The protein below binds the small molecule below.
Small molecule (SMILES): COc1cc(CC(=O)c2ccc(C#N)cc2)c([N+](=O)[O-])cc1OC

Binding-site contacts:
Ligand atom O20 contacts residue PHE186 of chain 35.A at 3.8 Å.
Ligand atom O02 contacts residue MET224 of chain 35.A at 3.5 Å.
Ligand atom O23 contacts residue LEU221 of chain 31.C at 3.9 Å.
Ligand atom C03 contacts residue TYR128 of chain 35.A at 3.7 Å (hydrophobic).
Ligand atom C18 contacts residue TYR152 of chain 35.A at 3.7 Å (hydrophobic).
Ligand atom C09 contacts residue MET221 of chain 35.A at 3.9 Å (hydrophobic).
Ligand atom C14 contacts residue TYR197 of chain 35.A at 3.7 Å (hydrophobic).
Ligand atom C08 contacts residue TYR197 of chain 35.A at 3.9 Å (hydrophobic).
Ligand atom O16 contacts residue TYR128 of chain 35.A at 2.9 Å (h-bond).
Ligand atom C08 contacts residue TYR128 of chain 35.A at 3.3 Å (hydrophobic).
Ligand atom C04 contacts residue TYR128 of chain 35.A at 3.4 Å (hydrophobic).
Ligand atom C11 contacts residue TYR197 of chain 35.A at 3.5 Å (hydrophobic).
Ligand atom O23 contacts residue TYR152 of chain 35.A at 3.0 Å (h-bond).
Ligand atom N22 contacts residue TYR152 of chain 35.A at 3.3 Å (h-bond).
Ligand atom O16 contacts residue VAL188 of chain 35.A at 3.8 Å.
Ligand atom C15 contacts residue TYR128 of chain 35.A at 3.1 Å (hydrophobic).
Ligand atom C01 contacts residue PHE186 of chain 35.A at 2.8 Å (hydrophobic).
Ligand atom C17 contacts residue TYR152 of chain 35.A at 3.8 Å (hydrophobic).
Ligand atom O23 contacts residue VAL191 of chain 35.A at 3.9 Å.
Ligand atom C15 contacts residue TYR197 of chain 35.A at 3.8 Å (hydrophobic).
Ligand atom C19 contacts residue TYR152 of chain 35.A at 3.9 Å (hydrophobic).
Ligand atom C06 contacts residue TYR128 of chain 35.A at 3.4 Å (hydrophobic).
Ligand atom C14 contacts residue LEU106 of chain 35.A at 3.5 Å (hydrophobic).
Ligand atom C10 contacts residue MET221 of chain 35.A at 3.9 Å (hydrophobic).
Ligand atom N13 contacts residue GOL1 of chain 35.E at 3.7 Å.
Ligand atom O20 contacts residue TYR152 of chain 35.A at 3.7 Å.
Ligand atom C01 contacts residue MET224 of chain 35.A at 3.7 Å (hydrophobic).
Ligand atom C15 contacts residue SER126 of chain 35.A at 3.5 Å.
Ligand atom C01 contacts residue TYR128 of chain 35.A at 2.9 Å (hydrophobic).
Ligand atom O02 contacts residue TYR128 of chain 35.A at 3.8 Å.
Ligand atom C06 contacts residue ILE104 of chain 35.A at 3.5 Å (hydrophobic).
Ligand atom C05 contacts residue TYR128 of chain 35.A at 3.8 Å (hydrophobic).
Ligand atom C10 contacts residue TYR197 of chain 35.A at 3.7 Å (hydrophobic).
Ligand atom C12 contacts residue TYR197 of chain 35.A at 3.5 Å (hydrophobic).
Ligand atom O24 contacts residue TYR152 of chain 35.A at 3.5 Å (h-bond).
Ligand atom O24 contacts residue VAL191 of chain 35.A at 3.1 Å.
Ligand atom C07 contacts residue TYR128 of chain 35.A at 2.9 Å (hydrophobic).
Ligand atom N13 contacts residue TYR197 of chain 35.A at 3.4 Å.
Ligand atom C21 contacts residue TYR152 of chain 35.A at 3.6 Å (hydrophobic).
Ligand atom N22 contacts residue VAL191 of chain 35.A at 3.9 Å.

Sequence of chain 35.C:
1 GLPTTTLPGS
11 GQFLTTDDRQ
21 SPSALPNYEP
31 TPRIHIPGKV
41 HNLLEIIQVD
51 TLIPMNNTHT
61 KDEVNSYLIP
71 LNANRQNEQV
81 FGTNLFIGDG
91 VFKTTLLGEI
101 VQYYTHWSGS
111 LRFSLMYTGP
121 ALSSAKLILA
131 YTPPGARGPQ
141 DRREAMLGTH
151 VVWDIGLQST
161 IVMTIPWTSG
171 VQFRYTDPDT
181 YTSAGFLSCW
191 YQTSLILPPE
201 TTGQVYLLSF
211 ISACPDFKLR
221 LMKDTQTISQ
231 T

Sequence of chain 31.C:
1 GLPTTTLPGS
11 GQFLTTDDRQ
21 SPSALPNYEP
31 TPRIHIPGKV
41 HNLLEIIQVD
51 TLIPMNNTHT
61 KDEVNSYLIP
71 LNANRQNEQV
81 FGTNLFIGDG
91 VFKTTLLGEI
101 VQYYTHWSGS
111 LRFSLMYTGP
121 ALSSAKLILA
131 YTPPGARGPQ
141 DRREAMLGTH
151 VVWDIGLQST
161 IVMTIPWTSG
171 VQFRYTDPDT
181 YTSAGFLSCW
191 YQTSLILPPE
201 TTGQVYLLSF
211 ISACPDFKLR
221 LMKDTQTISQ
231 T

Sequence of chain 35.A:
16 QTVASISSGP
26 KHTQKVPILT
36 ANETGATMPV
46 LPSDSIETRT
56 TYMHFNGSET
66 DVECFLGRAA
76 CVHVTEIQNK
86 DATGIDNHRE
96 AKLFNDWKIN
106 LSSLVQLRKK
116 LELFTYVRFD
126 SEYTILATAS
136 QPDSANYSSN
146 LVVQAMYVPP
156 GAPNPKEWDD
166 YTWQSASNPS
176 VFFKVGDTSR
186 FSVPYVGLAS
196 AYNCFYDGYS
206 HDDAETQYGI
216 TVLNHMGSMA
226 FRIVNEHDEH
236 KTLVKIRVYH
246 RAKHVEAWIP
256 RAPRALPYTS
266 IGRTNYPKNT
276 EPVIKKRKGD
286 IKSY